The small molecule below binds the protein below.
Small molecule (SMILES): NC[C@@H]1O[C@H](O[C@H]2[C@@H](O)[C@H](O[C@@H]3[C@@H](O)[C@H](N)C[C@H](N)[C@H]3O[C@H]3O[C@H](CN)[C@@H](O)[C@H](O)[C@H]3N)O[C@@H]2CO)[C@H](N)[C@@H](O)[C@@H]1O

Binding-site contacts:
Ligand atom C12 contacts residue ASN157 of chain 1.A at 3.7 Å.
Ligand atom O5 contacts residue GLU156 of chain 1.A at 3.9 Å.
Ligand atom N6 contacts residue GLU156 of chain 1.A at 2.9 Å (salt-bridge).
Ligand atom N23 contacts residue ASP230 of chain 1.A at 3.6 Å.
Ligand atom N19 contacts residue SER193 of chain 1.A at 2.9 Å.
Ligand atom O5 contacts residue MET25 of chain 1.A at 3.8 Å.
Ligand atom O14 contacts residue GLU229 of chain 1.A at 2.6 Å (salt-bridge).
Ligand atom C7 contacts residue ARG225 of chain 1.A at 3.3 Å.
Ligand atom N7 contacts residue ASN157 of chain 1.A at 2.9 Å (h-bond).
Ligand atom N19 contacts residue ASP192 of chain 1.A at 3.9 Å.
Ligand atom C23 contacts residue ASP192 of chain 1.A at 3.1 Å.
Ligand atom C8 contacts residue GLU156 of chain 1.A at 3.8 Å.
Ligand atom N9 contacts residue PHE263 of chain 1.A at 2.7 Å (h-bond).
Ligand atom O20 contacts residue ASP230 of chain 1.A at 3.0 Å (salt-bridge).
Ligand atom N19 contacts residue GLU23 of chain 1.A at 2.7 Å (salt-bridge).
Ligand atom O17 contacts residue SER193 of chain 1.A at 3.2 Å.
Ligand atom C7 contacts residue GLU261 of chain 1.A at 3.7 Å.
Ligand atom N7 contacts residue GLU261 of chain 1.A at 3.1 Å (salt-bridge).
Ligand atom O3 contacts residue MG1 of chain 1.D at 4.0 Å.
Ligand atom C7 contacts residue ASN157 of chain 1.A at 3.8 Å.
Ligand atom C8 contacts residue GLU261 of chain 1.A at 3.4 Å.
Ligand atom N7 contacts residue GLU159 of chain 1.A at 3.3 Å.
Ligand atom N6 contacts residue PHE263 of chain 1.A at 3.2 Å (h-bond).
Ligand atom O12 contacts residue GLU159 of chain 1.A at 3.5 Å (salt-bridge).
Ligand atom C20 contacts residue ASP230 of chain 1.A at 3.9 Å.
Ligand atom C8 contacts residue ASP260 of chain 1.A at 3.9 Å.
Ligand atom C9 contacts residue GLU156 of chain 1.A at 3.7 Å.
Ligand atom C6 contacts residue PHE263 of chain 1.A at 3.5 Å (hydrophobic).
Ligand atom C5 contacts residue PHE263 of chain 1.A at 3.8 Å (hydrophobic).
Ligand atom N23 contacts residue GLU229 of chain 1.A at 3.6 Å.
Ligand atom N9 contacts residue GLU156 of chain 1.A at 3.0 Å (salt-bridge).
Ligand atom N9 contacts residue ASP260 of chain 1.A at 3.3 Å (salt-bridge).
Ligand atom O21 contacts residue ASP192 of chain 1.A at 3.3 Å (salt-bridge).
Ligand atom C23 contacts residue SER193 of chain 1.A at 3.8 Å.
Ligand atom O3 contacts residue ASP189 of chain 1.A at 3.1 Å (salt-bridge).
Ligand atom N2 contacts residue ASP189 of chain 1.A at 3.7 Å.
Ligand atom C9 contacts residue ASP260 of chain 1.A at 3.6 Å.
Ligand atom C3 contacts residue ASP189 of chain 1.A at 3.6 Å.
Ligand atom C10 contacts residue GLU156 of chain 1.A at 3.6 Å.
Ligand atom C6 contacts residue MET25 of chain 1.A at 3.8 Å (hydrophobic).

Sequence of chain 1.A:
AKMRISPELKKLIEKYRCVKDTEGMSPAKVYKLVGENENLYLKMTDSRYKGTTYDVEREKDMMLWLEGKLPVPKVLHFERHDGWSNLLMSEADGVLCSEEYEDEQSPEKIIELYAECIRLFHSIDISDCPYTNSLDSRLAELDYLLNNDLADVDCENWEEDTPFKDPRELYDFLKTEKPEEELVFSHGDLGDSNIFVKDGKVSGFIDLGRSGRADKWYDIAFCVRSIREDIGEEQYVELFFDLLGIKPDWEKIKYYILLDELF